The protein below binds the small molecule below.
Small molecule (SMILES): CC(=O)N[C@H]1[C@H](O[C@H]2[C@H](O)[C@@H](NC(C)=O)CO[C@@H]2CO)O[C@H](CO)[C@@H](O)[C@@H]1O

Binding-site contacts:
Ligand atom C1 contacts residue ASN49 of chain 1.B at 1.4 Å.
Ligand atom C7 contacts residue ASN49 of chain 1.B at 3.6 Å.
Ligand atom C8 contacts residue ARG48 of chain 1.B at 3.6 Å.
Ligand atom C5 contacts residue ASN49 of chain 1.B at 3.6 Å.
Ligand atom C4 contacts residue ASN49 of chain 1.B at 4.2 Å.
Ligand atom O7 contacts residue ASP47 of chain 1.B at 3.9 Å.
Ligand atom O7 contacts residue ASN49 of chain 1.B at 3.6 Å.
Ligand atom C2 contacts residue ASN49 of chain 1.B at 2.5 Å.
Ligand atom O5 contacts residue ASN49 of chain 1.B at 2.3 Å (h-bond).
Ligand atom N2 contacts residue ASN49 of chain 1.B at 3.2 Å (h-bond).
Ligand atom C7 contacts residue ARG48 of chain 1.B at 4.4 Å.
Ligand atom C3 contacts residue ASN49 of chain 1.B at 3.9 Å.

Sequence of chain 1.B:
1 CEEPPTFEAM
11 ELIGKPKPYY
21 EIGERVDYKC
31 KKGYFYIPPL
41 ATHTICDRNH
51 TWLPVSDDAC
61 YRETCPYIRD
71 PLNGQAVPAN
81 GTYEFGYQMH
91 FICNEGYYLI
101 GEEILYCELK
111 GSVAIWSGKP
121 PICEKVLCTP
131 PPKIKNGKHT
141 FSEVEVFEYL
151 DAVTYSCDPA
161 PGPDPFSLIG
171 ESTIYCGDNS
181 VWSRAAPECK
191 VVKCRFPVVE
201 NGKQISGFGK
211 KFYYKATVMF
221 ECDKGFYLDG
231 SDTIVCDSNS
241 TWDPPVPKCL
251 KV